Binding-site contacts:
Ligand atom F20 contacts residue MET139 of chain 1.B at 4.1 Å.
Ligand atom C8 contacts residue ARG98 of chain 1.B at 4.1 Å.
Ligand atom C18 contacts residue LEU140 of chain 1.B at 4.0 Å (hydrophobic).
Ligand atom C14 contacts residue ARG98 of chain 1.B at 3.1 Å.
Ligand atom C4 contacts residue ILE151 of chain 1.B at 4.1 Å (hydrophobic).
Ligand atom C5 contacts residue ILE91 of chain 1.B at 4.1 Å (hydrophobic).
Ligand atom C9 contacts residue ARG98 of chain 1.B at 4.1 Å.
Ligand atom O10 contacts residue ILE151 of chain 1.B at 3.9 Å.
Ligand atom C3 contacts residue MET174 of chain 1.B at 3.8 Å (hydrophobic).
Ligand atom CL1 contacts residue MET174 of chain 1.B at 4.1 Å.
Ligand atom C15 contacts residue ARG98 of chain 1.B at 4.0 Å.
Ligand atom F22 contacts residue LEU140 of chain 1.B at 3.6 Å.
Ligand atom C9 contacts residue SER152 of chain 1.B at 3.5 Å.
Ligand atom C7 contacts residue ILE151 of chain 1.B at 3.9 Å (hydrophobic).
Ligand atom C16 contacts residue ARG98 of chain 1.B at 3.9 Å.
Ligand atom O10 contacts residue SER152 of chain 1.B at 3.7 Å.
Ligand atom F22 contacts residue MET139 of chain 1.B at 3.9 Å.
Ligand atom C2 contacts residue CYS95 of chain 1.B at 3.9 Å (hydrophobic).
Ligand atom C16 contacts residue CYS95 of chain 1.B at 3.6 Å (hydrophobic).
Ligand atom C9 contacts residue ILE151 of chain 1.B at 3.7 Å (hydrophobic).
Ligand atom O12 contacts residue ARG98 of chain 1.B at 3.0 Å.
Ligand atom C17 contacts residue SER99 of chain 1.B at 3.6 Å.
Ligand atom C17 contacts residue CYS95 of chain 1.B at 3.9 Å (hydrophobic).
Ligand atom C5 contacts residue CYS95 of chain 1.B at 3.7 Å (hydrophobic).
Ligand atom C6 contacts residue ILE151 of chain 1.B at 4.2 Å (hydrophobic).
Ligand atom O11 contacts residue ILE151 of chain 1.B at 3.2 Å.
Ligand atom F21 contacts residue LEU143 of chain 1.B at 3.2 Å.
Ligand atom C17 contacts residue ILE136 of chain 1.B at 4.1 Å (hydrophobic).
Ligand atom C15 contacts residue LEU140 of chain 1.B at 4.0 Å (hydrophobic).
Ligand atom F20 contacts residue ALA102 of chain 1.B at 3.3 Å.
Ligand atom C18 contacts residue ILE136 of chain 1.B at 3.7 Å (hydrophobic).
Ligand atom C13 contacts residue ARG98 of chain 1.B at 3.1 Å.
Ligand atom F20 contacts residue ARG98 of chain 1.B at 3.5 Å.
Ligand atom CL1 contacts residue PHE173 of chain 1.B at 3.7 Å.
Ligand atom F21 contacts residue ARG98 of chain 1.B at 3.9 Å.
Ligand atom C6 contacts residue CYS95 of chain 1.B at 3.8 Å (hydrophobic).
Ligand atom F22 contacts residue ILE136 of chain 1.B at 3.6 Å.
Ligand atom CL1 contacts residue LEU163 of chain 1.B at 4.1 Å.
Ligand atom CL1 contacts residue ILE91 of chain 1.B at 3.7 Å.
Ligand atom O11 contacts residue SER152 of chain 1.B at 2.7 Å (h-bond).

The small molecule below binds the protein below.
Small molecule (SMILES): O=C(O)[C@H](Oc1cccc(C(F)(F)F)c1)c1ccc(Cl)cc1

Sequence of chain 1.B:
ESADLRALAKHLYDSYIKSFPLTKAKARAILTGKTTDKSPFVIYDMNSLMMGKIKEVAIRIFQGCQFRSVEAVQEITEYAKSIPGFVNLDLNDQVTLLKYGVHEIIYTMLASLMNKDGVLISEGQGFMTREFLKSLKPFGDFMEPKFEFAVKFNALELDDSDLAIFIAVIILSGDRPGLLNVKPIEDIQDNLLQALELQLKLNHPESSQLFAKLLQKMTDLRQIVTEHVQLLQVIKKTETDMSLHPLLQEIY